Sequence of chain 1.B:
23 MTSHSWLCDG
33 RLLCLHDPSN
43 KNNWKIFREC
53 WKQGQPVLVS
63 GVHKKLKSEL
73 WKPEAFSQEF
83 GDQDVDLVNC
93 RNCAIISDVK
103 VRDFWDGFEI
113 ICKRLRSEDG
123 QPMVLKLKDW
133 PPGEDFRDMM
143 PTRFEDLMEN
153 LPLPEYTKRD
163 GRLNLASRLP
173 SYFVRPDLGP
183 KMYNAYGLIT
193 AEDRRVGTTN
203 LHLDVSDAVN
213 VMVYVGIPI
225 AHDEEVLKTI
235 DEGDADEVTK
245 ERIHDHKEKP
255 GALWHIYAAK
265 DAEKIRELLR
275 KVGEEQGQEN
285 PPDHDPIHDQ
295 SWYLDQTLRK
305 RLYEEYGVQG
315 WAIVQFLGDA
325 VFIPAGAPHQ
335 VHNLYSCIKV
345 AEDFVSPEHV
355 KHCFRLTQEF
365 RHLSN

Binding-site contacts:
Ligand atom O contacts residue TYR185 of chain 1.B at 4.1 Å.
Ligand atom O contacts residue LYS343 of chain 1.B at 3.9 Å.
Ligand atom C3 contacts residue VAL335 of chain 1.B at 3.8 Å (hydrophobic).
Ligand atom C contacts residue THR201 of chain 1.B at 3.5 Å.
Ligand atom C contacts residue HIS204 of chain 1.B at 4.3 Å.
Ligand atom C4 contacts residue THR201 of chain 1.B at 3.9 Å.
Ligand atom O contacts residue VAL335 of chain 1.B at 4.1 Å.
Ligand atom O contacts residue THR201 of chain 1.B at 2.5 Å (h-bond).
Ligand atom C5 contacts residue THR201 of chain 1.B at 3.4 Å.
Ligand atom C1 contacts residue MN1 of chain 1.K at 2.9 Å.
Ligand atom N contacts residue HIS204 of chain 1.B at 3.3 Å (h-bond).
Ligand atom C4 contacts residue VAL335 of chain 1.B at 4.0 Å (hydrophobic).
Ligand atom C5 contacts residue LYS343 of chain 1.B at 3.9 Å.
Ligand atom C1 contacts residue HIS204 of chain 1.B at 3.3 Å.
Ligand atom C5 contacts residue TYR185 of chain 1.B at 3.8 Å (hydrophobic).
Ligand atom N contacts residue TYR185 of chain 1.B at 4.1 Å.
Ligand atom C2 contacts residue MN1 of chain 1.K at 3.1 Å.
Ligand atom C1 contacts residue TYR185 of chain 1.B at 3.7 Å (hydrophobic).
Ligand atom N contacts residue ASP206 of chain 1.B at 4.3 Å.
Ligand atom C contacts residue MN1 of chain 1.K at 4.3 Å.
Ligand atom C3 contacts residue TRP258 of chain 1.B at 3.5 Å (hydrophobic).
Ligand atom C contacts residue TYR185 of chain 1.B at 3.4 Å (hydrophobic).
Ligand atom C2 contacts residue HIS333 of chain 1.B at 3.6 Å.
Ligand atom C3 contacts residue TYR185 of chain 1.B at 4.3 Å (hydrophobic).
Ligand atom C4 contacts residue TYR185 of chain 1.B at 3.9 Å (hydrophobic).
Ligand atom C5 contacts residue VAL335 of chain 1.B at 4.0 Å (hydrophobic).
Ligand atom O contacts residue THR200 of chain 1.B at 4.2 Å.
Ligand atom O1 contacts residue VAL335 of chain 1.B at 4.0 Å.
Ligand atom O1 contacts residue ASN212 of chain 1.B at 3.8 Å.
Ligand atom C3 contacts residue ASN212 of chain 1.B at 3.5 Å.
Ligand atom O1 contacts residue LYS343 of chain 1.B at 2.9 Å (salt-bridge).
Ligand atom C2 contacts residue TRP258 of chain 1.B at 3.8 Å (hydrophobic).
Ligand atom O1 contacts residue TYR185 of chain 1.B at 3.9 Å.
Ligand atom C1 contacts residue THR201 of chain 1.B at 3.8 Å.
Ligand atom C1 contacts residue HIS333 of chain 1.B at 4.3 Å.
Ligand atom C4 contacts residue ASN212 of chain 1.B at 4.3 Å.
Ligand atom N contacts residue MN1 of chain 1.K at 2.1 Å.
Ligand atom C2 contacts residue HIS204 of chain 1.B at 4.4 Å.
Ligand atom C2 contacts residue ASN212 of chain 1.B at 4.1 Å.
Ligand atom N contacts residue HIS333 of chain 1.B at 3.3 Å (h-bond).

A protein and the small-molecule ligand that binds it are described below.
Small molecule (SMILES): O=C(O)c1ccncc1